This small molecule binds to this protein.
Small molecule (SMILES): CC(=O)N[C@@H]1[C@@H](O)[C@H](O)[C@@H](CO)O[C@H]1O

Sequence of chain 1.A:
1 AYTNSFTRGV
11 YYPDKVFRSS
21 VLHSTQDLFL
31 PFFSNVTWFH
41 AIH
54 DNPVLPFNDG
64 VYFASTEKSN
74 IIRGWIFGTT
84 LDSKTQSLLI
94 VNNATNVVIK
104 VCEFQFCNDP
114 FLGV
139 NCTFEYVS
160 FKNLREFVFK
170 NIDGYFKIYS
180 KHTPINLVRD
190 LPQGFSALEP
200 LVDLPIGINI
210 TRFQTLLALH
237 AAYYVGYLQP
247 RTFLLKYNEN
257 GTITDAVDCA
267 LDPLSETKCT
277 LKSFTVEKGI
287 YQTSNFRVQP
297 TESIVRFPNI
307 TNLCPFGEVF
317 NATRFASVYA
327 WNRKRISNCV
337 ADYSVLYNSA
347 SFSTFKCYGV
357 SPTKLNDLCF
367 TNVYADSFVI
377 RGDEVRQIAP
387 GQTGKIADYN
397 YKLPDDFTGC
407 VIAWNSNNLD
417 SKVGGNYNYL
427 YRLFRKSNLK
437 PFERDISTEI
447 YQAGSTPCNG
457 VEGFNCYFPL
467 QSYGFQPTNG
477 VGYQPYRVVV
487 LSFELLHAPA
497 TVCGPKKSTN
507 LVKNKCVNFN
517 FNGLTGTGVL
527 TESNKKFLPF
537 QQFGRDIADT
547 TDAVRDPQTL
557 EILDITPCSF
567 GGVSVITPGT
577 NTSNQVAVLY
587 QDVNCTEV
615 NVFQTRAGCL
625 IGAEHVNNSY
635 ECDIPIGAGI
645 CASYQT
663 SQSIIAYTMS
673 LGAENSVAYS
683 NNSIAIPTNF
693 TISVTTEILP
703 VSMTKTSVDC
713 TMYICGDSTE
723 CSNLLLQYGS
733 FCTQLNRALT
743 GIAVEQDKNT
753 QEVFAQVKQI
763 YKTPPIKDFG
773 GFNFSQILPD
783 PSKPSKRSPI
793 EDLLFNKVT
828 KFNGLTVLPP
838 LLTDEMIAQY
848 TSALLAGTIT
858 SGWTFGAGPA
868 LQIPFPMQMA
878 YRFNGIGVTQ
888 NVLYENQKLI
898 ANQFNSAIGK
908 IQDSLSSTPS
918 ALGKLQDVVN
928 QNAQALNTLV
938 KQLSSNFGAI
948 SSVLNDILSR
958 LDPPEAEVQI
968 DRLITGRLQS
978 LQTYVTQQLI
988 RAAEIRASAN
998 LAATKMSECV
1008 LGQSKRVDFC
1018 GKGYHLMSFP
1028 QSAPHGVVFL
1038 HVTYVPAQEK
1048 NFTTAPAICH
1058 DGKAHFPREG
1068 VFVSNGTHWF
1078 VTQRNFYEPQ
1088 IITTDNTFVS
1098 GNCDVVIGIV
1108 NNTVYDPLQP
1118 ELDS

Binding-site contacts:
Ligand atom C5 contacts residue ASN691 of chain 1.A at 3.8 Å.
Ligand atom O7 contacts residue ASN691 of chain 1.A at 4.0 Å.
Ligand atom C3 contacts residue ASN691 of chain 1.A at 3.7 Å.
Ligand atom N2 contacts residue ASN691 of chain 1.A at 2.8 Å (h-bond).
Ligand atom C2 contacts residue ASN691 of chain 1.A at 2.4 Å.
Ligand atom C4 contacts residue ASN691 of chain 1.A at 4.2 Å.
Ligand atom O5 contacts residue ASN691 of chain 1.A at 2.4 Å (h-bond).
Ligand atom O6 contacts residue GLN900 of chain 1.A at 4.4 Å.
Ligand atom C5 contacts residue LEU896 of chain 1.A at 4.5 Å (hydrophobic).
Ligand atom C3 contacts residue LEU896 of chain 1.A at 4.1 Å (hydrophobic).
Ligand atom C1 contacts residue ASN691 of chain 1.A at 1.4 Å.
Ligand atom C7 contacts residue ASN691 of chain 1.A at 3.7 Å.